This protein binds this small molecule.
Small molecule (SMILES): Cc1nc2ccc(CCc3nc(-c4ccccc4)cn3C)nn2c1C

Sequence of chain 1.B:
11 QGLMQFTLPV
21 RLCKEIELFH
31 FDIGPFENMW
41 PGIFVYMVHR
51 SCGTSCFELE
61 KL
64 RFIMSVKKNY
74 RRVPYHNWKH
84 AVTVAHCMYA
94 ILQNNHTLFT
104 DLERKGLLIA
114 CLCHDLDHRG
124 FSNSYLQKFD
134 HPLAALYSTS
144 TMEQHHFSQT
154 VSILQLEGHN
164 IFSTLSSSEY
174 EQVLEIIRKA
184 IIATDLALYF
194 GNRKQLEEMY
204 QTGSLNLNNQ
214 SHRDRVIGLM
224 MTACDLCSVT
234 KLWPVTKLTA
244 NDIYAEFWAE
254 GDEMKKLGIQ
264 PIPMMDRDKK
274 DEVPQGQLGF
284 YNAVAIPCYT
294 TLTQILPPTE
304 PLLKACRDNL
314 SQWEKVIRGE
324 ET

Binding-site contacts:
Ligand atom C24 contacts residue GLU275 of chain 1.B at 3.7 Å.
Ligand atom C14 contacts residue GLY279 of chain 1.B at 3.5 Å.
Ligand atom C12 contacts residue MET267 of chain 1.B at 3.7 Å (hydrophobic).
Ligand atom C25 contacts residue TYR247 of chain 1.B at 3.7 Å (hydrophobic).
Ligand atom C23 contacts residue LYS272 of chain 1.B at 3.4 Å.
Ligand atom C12 contacts residue TYR247 of chain 1.B at 3.3 Å (hydrophobic).
Ligand atom C13 contacts residue TYR247 of chain 1.B at 3.7 Å (hydrophobic).
Ligand atom C11 contacts residue GLN280 of chain 1.B at 3.3 Å.
Ligand atom C17 contacts residue GLY279 of chain 1.B at 3.3 Å.
Ligand atom N6 contacts residue PHE283 of chain 1.B at 3.6 Å.
Ligand atom C23 contacts residue PRO266 of chain 1.B at 3.5 Å (hydrophobic).
Ligand atom C20 contacts residue MET267 of chain 1.B at 3.7 Å (hydrophobic).
Ligand atom C21 contacts residue MET267 of chain 1.B at 3.7 Å (hydrophobic).
Ligand atom C11 contacts residue ILE246 of chain 1.B at 3.7 Å (hydrophobic).
Ligand atom C8 contacts residue ILE246 of chain 1.B at 3.7 Å (hydrophobic).
Ligand atom C1 contacts residue PHE283 of chain 1.B at 3.6 Å (hydrophobic).
Ligand atom N18 contacts residue TYR247 of chain 1.B at 2.6 Å (h-bond).
Ligand atom N18 contacts residue MET267 of chain 1.B at 3.6 Å.
Ligand atom C23 contacts residue GLU275 of chain 1.B at 3.6 Å.
Ligand atom C14 contacts residue TYR247 of chain 1.B at 3.5 Å (hydrophobic).
Ligand atom C2 contacts residue PHE250 of chain 1.B at 3.5 Å (hydrophobic).
Ligand atom N18 contacts residue GLY279 of chain 1.B at 3.6 Å.
Ligand atom C12 contacts residue GLN280 of chain 1.B at 3.5 Å.
Ligand atom C24 contacts residue VAL276 of chain 1.B at 3.7 Å (hydrophobic).
Ligand atom C22 contacts residue PRO266 of chain 1.B at 3.5 Å (hydrophobic).
Ligand atom C20 contacts residue GLY279 of chain 1.B at 3.6 Å.
Ligand atom N4 contacts residue GLN280 of chain 1.B at 3.2 Å (h-bond).
Ligand atom C16 contacts residue MET267 of chain 1.B at 3.8 Å (hydrophobic).
Ligand atom C10 contacts residue LEU229 of chain 1.B at 3.6 Å (hydrophobic).
Ligand atom C11 contacts residue VAL232 of chain 1.B at 3.7 Å (hydrophobic).
Ligand atom C5 contacts residue PHE283 of chain 1.B at 3.4 Å (hydrophobic).
Ligand atom C13 contacts residue PHE283 of chain 1.B at 3.6 Å (hydrophobic).
Ligand atom N15 contacts residue GLY279 of chain 1.B at 3.6 Å (h-bond).
Ligand atom C10 contacts residue VAL232 of chain 1.B at 3.7 Å (hydrophobic).
Ligand atom C13 contacts residue GLN280 of chain 1.B at 3.8 Å.
Ligand atom C17 contacts residue MET267 of chain 1.B at 3.7 Å (hydrophobic).
Ligand atom C14 contacts residue MET267 of chain 1.B at 3.7 Å (hydrophobic).
Ligand atom C7 contacts residue PHE283 of chain 1.B at 3.7 Å (hydrophobic).
Ligand atom N9 contacts residue PHE283 of chain 1.B at 3.5 Å.
Ligand atom C7 contacts residue ILE246 of chain 1.B at 3.7 Å (hydrophobic).